A small-molecule ligand and the protein it binds are described below.
Small molecule (SMILES): c1ccc2c(-c3cnn4cc(-c5ccc(N6CCNCC6)cc5)cnc34)ccnc2c1

Sequence of chain 1.B:
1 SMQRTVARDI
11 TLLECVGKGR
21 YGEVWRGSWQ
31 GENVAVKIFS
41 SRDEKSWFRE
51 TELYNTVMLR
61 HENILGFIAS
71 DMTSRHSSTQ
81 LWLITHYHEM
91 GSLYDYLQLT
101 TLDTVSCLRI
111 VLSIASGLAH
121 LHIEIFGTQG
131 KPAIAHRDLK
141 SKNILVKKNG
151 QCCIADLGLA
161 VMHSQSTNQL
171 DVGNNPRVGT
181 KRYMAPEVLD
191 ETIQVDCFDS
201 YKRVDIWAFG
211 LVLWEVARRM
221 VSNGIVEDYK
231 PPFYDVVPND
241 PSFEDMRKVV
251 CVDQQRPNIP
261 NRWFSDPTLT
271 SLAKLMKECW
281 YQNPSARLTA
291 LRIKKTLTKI

Binding-site contacts:
Ligand atom CAL contacts residue HIS86 of chain 1.B at 3.4 Å.
Ligand atom NBE contacts residue LEU145 of chain 1.B at 3.7 Å.
Ligand atom CAJ contacts residue LEU145 of chain 1.B at 3.6 Å (hydrophobic).
Ligand atom CAF contacts residue HIS88 of chain 1.B at 3.5 Å.
Ligand atom NAT contacts residue TYR87 of chain 1.B at 3.8 Å.
Ligand atom CAH contacts residue TYR87 of chain 1.B at 3.8 Å (hydrophobic).
Ligand atom CAF contacts residue GLY91 of chain 1.B at 3.5 Å.
Ligand atom CAE contacts residue GLY91 of chain 1.B at 3.6 Å.
Ligand atom CAF contacts residue TYR87 of chain 1.B at 3.4 Å (hydrophobic).
Ligand atom CAK contacts residue VAL16 of chain 1.B at 3.6 Å (hydrophobic).
Ligand atom CAD contacts residue ALA35 of chain 1.B at 3.8 Å (hydrophobic).
Ligand atom CBC contacts residue LEU145 of chain 1.B at 3.8 Å (hydrophobic).
Ligand atom CAV contacts residue GLY91 of chain 1.B at 3.5 Å.
Ligand atom NAR contacts residue LYS37 of chain 1.B at 3.7 Å.
Ligand atom CAG contacts residue VAL16 of chain 1.B at 3.7 Å (hydrophobic).
Ligand atom CAC contacts residue LEU65 of chain 1.B at 3.7 Å (hydrophobic).
Ligand atom CAX contacts residue GLY91 of chain 1.B at 3.8 Å.
Ligand atom NAT contacts residue HIS88 of chain 1.B at 3.2 Å (h-bond).
Ligand atom CAZ contacts residue ALA35 of chain 1.B at 3.8 Å (hydrophobic).
Ligand atom CAW contacts residue VAL16 of chain 1.B at 3.7 Å (hydrophobic).
Ligand atom CAM contacts residue HIS88 of chain 1.B at 3.3 Å.
Ligand atom CAV contacts residue VAL16 of chain 1.B at 3.9 Å (hydrophobic).
Ligand atom CAD contacts residue THR85 of chain 1.B at 3.3 Å.
Ligand atom CAD contacts residue LEU65 of chain 1.B at 3.6 Å (hydrophobic).
Ligand atom CAA contacts residue ALA155 of chain 1.B at 3.9 Å (hydrophobic).
Ligand atom CAM contacts residue TYR87 of chain 1.B at 3.9 Å (hydrophobic).
Ligand atom NAT contacts residue HIS86 of chain 1.B at 3.8 Å.
Ligand atom CAP contacts residue GLU89 of chain 1.B at 3.7 Å.
Ligand atom CAL contacts residue ALA35 of chain 1.B at 3.5 Å (hydrophobic).
Ligand atom CBC contacts residue VAL24 of chain 1.B at 3.9 Å (hydrophobic).
Ligand atom CAC contacts residue THR85 of chain 1.B at 3.8 Å.
Ligand atom CAI contacts residue ALA155 of chain 1.B at 3.8 Å (hydrophobic).
Ligand atom CAE contacts residue VAL16 of chain 1.B at 3.5 Å (hydrophobic).
Ligand atom CAN contacts residue GLU89 of chain 1.B at 3.9 Å.
Ligand atom CAG contacts residue GLY91 of chain 1.B at 3.8 Å.
Ligand atom CAH contacts residue GLY91 of chain 1.B at 3.7 Å.
Ligand atom CAA contacts residue ASN143 of chain 1.B at 3.6 Å.
Ligand atom NAS contacts residue VAL24 of chain 1.B at 3.6 Å.
Ligand atom CAH contacts residue GLU89 of chain 1.B at 3.4 Å.
Ligand atom CAB contacts residue LYS142 of chain 1.B at 3.5 Å.